Sequence of chain 1.H:
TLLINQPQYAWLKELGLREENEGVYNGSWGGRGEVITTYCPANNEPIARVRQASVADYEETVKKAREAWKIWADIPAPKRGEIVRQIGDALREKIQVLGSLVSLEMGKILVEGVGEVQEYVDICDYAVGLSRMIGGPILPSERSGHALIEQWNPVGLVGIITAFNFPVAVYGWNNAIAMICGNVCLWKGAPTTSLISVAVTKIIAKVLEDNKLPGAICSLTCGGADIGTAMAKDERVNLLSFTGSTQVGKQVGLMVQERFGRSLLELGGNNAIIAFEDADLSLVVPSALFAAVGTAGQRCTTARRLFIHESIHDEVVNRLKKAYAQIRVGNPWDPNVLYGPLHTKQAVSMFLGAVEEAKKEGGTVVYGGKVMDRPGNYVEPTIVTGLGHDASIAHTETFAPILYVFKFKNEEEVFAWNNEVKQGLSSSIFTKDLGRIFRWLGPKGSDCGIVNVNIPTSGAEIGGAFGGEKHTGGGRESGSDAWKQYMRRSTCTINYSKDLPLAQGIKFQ

Binding-site contacts:
Ligand atom C1' contacts residue CYS304 of chain 1.H at 3.8 Å (hydrophobic).
Ligand atom C contacts residue GLY463 of chain 1.H at 3.3 Å.
Ligand atom O contacts residue PHE470 of chain 1.H at 3.5 Å.
Ligand atom CA contacts residue PHE170 of chain 1.H at 4.0 Å (hydrophobic).
Ligand atom OXT contacts residue THR305 of chain 1.H at 2.7 Å (h-bond).
Ligand atom C1 contacts residue PHE170 of chain 1.H at 3.8 Å (hydrophobic).
Ligand atom C contacts residue ARG303 of chain 1.H at 3.7 Å.
Ligand atom O1' contacts residue ASN169 of chain 1.H at 3.7 Å.
Ligand atom CA contacts residue ARG303 of chain 1.H at 3.9 Å.
Ligand atom C1 contacts residue TRP177 of chain 1.H at 4.2 Å (hydrophobic).
Ligand atom O1' contacts residue PHE170 of chain 1.H at 4.0 Å.
Ligand atom C1' contacts residue PHE170 of chain 1.H at 3.6 Å (hydrophobic).
Ligand atom O2' contacts residue CYS304 of chain 1.H at 2.7 Å (h-bond).
Ligand atom C contacts residue THR305 of chain 1.H at 3.7 Å.
Ligand atom N contacts residue GLU123 of chain 1.H at 2.8 Å (salt-bridge).
Ligand atom O2' contacts residue ARG303 of chain 1.H at 3.6 Å.
Ligand atom C1 contacts residue PHE470 of chain 1.H at 3.9 Å (hydrophobic).
Ligand atom O contacts residue THR305 of chain 1.H at 4.2 Å.
Ligand atom N contacts residue ALA464 of chain 1.H at 3.9 Å.
Ligand atom N contacts residue TRP177 of chain 1.H at 4.2 Å.
Ligand atom C contacts residue ALA464 of chain 1.H at 3.6 Å (hydrophobic).
Ligand atom O contacts residue SER462 of chain 1.H at 4.2 Å.
Ligand atom C5 contacts residue TRP177 of chain 1.H at 3.6 Å (hydrophobic).
Ligand atom C6 contacts residue PHE470 of chain 1.H at 4.1 Å (hydrophobic).
Ligand atom O2' contacts residue THR305 of chain 1.H at 3.7 Å.
Ligand atom O contacts residue GLY463 of chain 1.H at 3.3 Å (h-bond).
Ligand atom OXT contacts residue SER462 of chain 1.H at 3.6 Å.
Ligand atom O contacts residue ALA464 of chain 1.H at 2.8 Å (h-bond).
Ligand atom O2' contacts residue PHE170 of chain 1.H at 3.5 Å.
Ligand atom CA contacts residue GLU123 of chain 1.H at 3.8 Å.
Ligand atom C5 contacts residue PHE170 of chain 1.H at 4.2 Å (hydrophobic).
Ligand atom C1' contacts residue ASN169 of chain 1.H at 4.1 Å.
Ligand atom C contacts residue PHE470 of chain 1.H at 4.2 Å (hydrophobic).
Ligand atom O1' contacts residue CYS304 of chain 1.H at 3.7 Å.
Ligand atom C6 contacts residue PHE170 of chain 1.H at 3.5 Å (hydrophobic).
Ligand atom C6 contacts residue THR305 of chain 1.H at 4.1 Å.
Ligand atom OXT contacts residue GLY463 of chain 1.H at 3.0 Å (h-bond).
Ligand atom OXT contacts residue ARG303 of chain 1.H at 3.0 Å (salt-bridge).
Ligand atom O2' contacts residue ASN169 of chain 1.H at 3.8 Å.
Ligand atom C5 contacts residue PHE470 of chain 1.H at 3.9 Å (hydrophobic).

This protein binds this small molecule.
Small molecule (SMILES): N[C@@H](CCCC(=O)O)C(=O)O